Sequence of chain 2.A:
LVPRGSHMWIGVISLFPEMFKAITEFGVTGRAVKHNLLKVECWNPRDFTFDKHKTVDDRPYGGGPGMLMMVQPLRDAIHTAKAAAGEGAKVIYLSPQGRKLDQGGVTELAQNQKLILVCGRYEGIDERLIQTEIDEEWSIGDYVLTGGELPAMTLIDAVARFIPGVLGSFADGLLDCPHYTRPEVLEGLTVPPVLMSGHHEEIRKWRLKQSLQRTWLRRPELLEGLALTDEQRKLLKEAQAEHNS

Sequence of chain 1.A:
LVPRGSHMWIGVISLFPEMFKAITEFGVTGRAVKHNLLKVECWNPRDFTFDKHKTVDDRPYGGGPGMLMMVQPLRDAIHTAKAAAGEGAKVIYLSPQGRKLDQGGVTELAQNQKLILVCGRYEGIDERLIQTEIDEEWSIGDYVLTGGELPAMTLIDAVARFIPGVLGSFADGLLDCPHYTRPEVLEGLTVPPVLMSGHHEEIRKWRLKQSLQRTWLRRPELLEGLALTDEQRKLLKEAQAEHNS

Binding-site contacts:
Ligand atom C7 contacts residue GLY121 of chain 2.A at 3.5 Å.
Ligand atom C13 contacts residue ILE141 of chain 2.A at 3.7 Å (hydrophobic).
Ligand atom C10 contacts residue LEU95 of chain 2.A at 3.8 Å (hydrophobic).
Ligand atom C contacts residue ASP185 of chain 1.A at 3.4 Å.
Ligand atom N2 contacts residue VAL145 of chain 2.A at 3.9 Å.
Ligand atom O contacts residue PRO152 of chain 2.A at 3.9 Å.
Ligand atom O contacts residue ILE141 of chain 2.A at 2.8 Å (h-bond).
Ligand atom O contacts residue SER96 of chain 2.A at 3.8 Å.
Ligand atom N3 contacts residue GLY142 of chain 2.A at 2.9 Å (h-bond).
Ligand atom C10 contacts residue PRO152 of chain 2.A at 3.6 Å (hydrophobic).
Ligand atom C13 contacts residue SER140 of chain 2.A at 3.8 Å.
Ligand atom N contacts residue PHE179 of chain 1.A at 3.9 Å.
Ligand atom C7 contacts residue GLY148 of chain 2.A at 3.6 Å.
Ligand atom C9 contacts residue LEU95 of chain 2.A at 3.7 Å (hydrophobic).
Ligand atom N3 contacts residue SER140 of chain 2.A at 3.3 Å (h-bond).
Ligand atom C1 contacts residue GLU124 of chain 2.A at 3.6 Å.
Ligand atom N2 contacts residue LEU146 of chain 2.A at 2.9 Å (h-bond).
Ligand atom C1 contacts residue PHE179 of chain 1.A at 3.7 Å (hydrophobic).
Ligand atom C12 contacts residue LEU146 of chain 2.A at 3.5 Å (hydrophobic).
Ligand atom N3 contacts residue ILE141 of chain 2.A at 3.9 Å.
Ligand atom C10 contacts residue PRO97 of chain 2.A at 3.8 Å (hydrophobic).
Ligand atom O contacts residue SER140 of chain 2.A at 3.4 Å.
Ligand atom C5 contacts residue TYR94 of chain 2.A at 3.7 Å (hydrophobic).
Ligand atom C contacts residue PHE179 of chain 1.A at 3.6 Å (hydrophobic).
Ligand atom C4 contacts residue TYR94 of chain 2.A at 3.2 Å (hydrophobic).
Ligand atom C contacts residue GLU124 of chain 2.A at 3.7 Å.
Ligand atom C12 contacts residue PRO97 of chain 2.A at 3.7 Å (hydrophobic).
Ligand atom N1 contacts residue GLY148 of chain 2.A at 3.6 Å.
Ligand atom C4 contacts residue SER96 of chain 2.A at 3.6 Å.
Ligand atom C11 contacts residue PRO97 of chain 2.A at 3.8 Å (hydrophobic).
Ligand atom C8 contacts residue LEU146 of chain 2.A at 3.9 Å (hydrophobic).
Ligand atom C8 contacts residue GLY148 of chain 2.A at 3.6 Å.
Ligand atom C10 contacts residue SER96 of chain 2.A at 3.4 Å.
Ligand atom N3 contacts residue TYR144 of chain 2.A at 3.0 Å (h-bond).
Ligand atom N1 contacts residue LEU146 of chain 2.A at 3.1 Å (h-bond).
Ligand atom C11 contacts residue PRO152 of chain 2.A at 3.8 Å (hydrophobic).
Ligand atom C9 contacts residue SER96 of chain 2.A at 3.8 Å.
Ligand atom C5 contacts residue LEU95 of chain 2.A at 3.8 Å (hydrophobic).
Ligand atom C7 contacts residue GLY149 of chain 2.A at 3.7 Å.
Ligand atom C12 contacts residue TYR144 of chain 2.A at 3.4 Å (hydrophobic).

This small molecule binds to this protein.
Small molecule (SMILES): CN(C)c1cccc(CNc2ccc(C(N)=O)cn2)c1